This protein binds this small molecule.
Small molecule (SMILES): Cc1cc(CCCCCOc2ccc(C3=NCCO3)cc2Cl)on1

Sequence of chain 38.C:
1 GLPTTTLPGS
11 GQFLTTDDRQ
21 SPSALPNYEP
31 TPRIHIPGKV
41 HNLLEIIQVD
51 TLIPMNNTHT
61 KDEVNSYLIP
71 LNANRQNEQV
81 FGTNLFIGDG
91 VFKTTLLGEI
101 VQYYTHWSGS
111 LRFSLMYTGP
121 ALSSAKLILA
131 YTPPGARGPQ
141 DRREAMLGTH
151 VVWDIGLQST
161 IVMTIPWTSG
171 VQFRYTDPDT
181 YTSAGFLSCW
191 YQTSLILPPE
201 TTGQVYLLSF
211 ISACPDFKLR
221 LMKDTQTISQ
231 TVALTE

Sequence of chain 37.C:
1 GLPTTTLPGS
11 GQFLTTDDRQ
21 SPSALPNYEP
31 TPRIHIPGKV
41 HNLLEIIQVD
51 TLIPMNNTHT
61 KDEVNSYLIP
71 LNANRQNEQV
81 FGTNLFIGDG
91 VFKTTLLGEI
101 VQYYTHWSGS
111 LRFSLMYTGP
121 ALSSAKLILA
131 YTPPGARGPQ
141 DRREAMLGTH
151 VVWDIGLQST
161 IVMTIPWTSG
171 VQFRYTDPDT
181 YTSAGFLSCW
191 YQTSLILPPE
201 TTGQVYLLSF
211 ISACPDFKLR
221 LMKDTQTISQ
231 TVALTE

Sequence of chain 37.A:
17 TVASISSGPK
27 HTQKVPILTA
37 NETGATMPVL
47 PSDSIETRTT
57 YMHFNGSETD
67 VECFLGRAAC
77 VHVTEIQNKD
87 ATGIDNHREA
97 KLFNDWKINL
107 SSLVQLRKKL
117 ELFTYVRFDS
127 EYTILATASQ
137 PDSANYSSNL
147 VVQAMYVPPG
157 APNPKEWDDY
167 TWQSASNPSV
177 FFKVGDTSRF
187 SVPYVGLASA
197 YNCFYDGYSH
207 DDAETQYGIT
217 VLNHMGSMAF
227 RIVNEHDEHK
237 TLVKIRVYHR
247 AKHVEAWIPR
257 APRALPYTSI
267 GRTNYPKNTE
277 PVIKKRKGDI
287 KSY

Binding-site contacts:
Ligand atom C5 contacts residue LEU106 of chain 37.A at 3.7 Å (hydrophobic).
Ligand atom N3A contacts residue PHE186 of chain 37.A at 3.9 Å.
Ligand atom C1B contacts residue VAL188 of chain 37.A at 3.9 Å (hydrophobic).
Ligand atom C3B contacts residue TYR152 of chain 37.A at 3.7 Å (hydrophobic).
Ligand atom C4A contacts residue PRO174 of chain 37.A at 3.3 Å (hydrophobic).
Ligand atom C4B contacts residue MET224 of chain 37.A at 3.8 Å (hydrophobic).
Ligand atom N3A contacts residue PRO174 of chain 37.A at 3.7 Å.
Ligand atom CL1 contacts residue TYR128 of chain 37.A at 3.3 Å.
Ligand atom O1B contacts residue ILE104 of chain 37.A at 3.8 Å.
Ligand atom C1C contacts residue TYR128 of chain 37.A at 3.7 Å (hydrophobic).
Ligand atom N2 contacts residue ASN219 of chain 37.A at 3.6 Å.
Ligand atom C2A contacts residue PHE186 of chain 37.A at 3.2 Å (hydrophobic).
Ligand atom C2C contacts residue TYR128 of chain 37.A at 3.8 Å (hydrophobic).
Ligand atom C4C contacts residue VAL191 of chain 37.A at 3.5 Å (hydrophobic).
Ligand atom C5C contacts residue VAL188 of chain 37.A at 3.9 Å (hydrophobic).
Ligand atom C2B contacts residue TYR152 of chain 37.A at 3.8 Å (hydrophobic).
Ligand atom O1A contacts residue MET224 of chain 37.A at 2.8 Å.
Ligand atom C6B contacts residue TYR128 of chain 37.A at 3.8 Å (hydrophobic).
Ligand atom C3C contacts residue TYR128 of chain 37.A at 3.4 Å (hydrophobic).
Ligand atom C4B contacts residue PHE186 of chain 37.A at 3.4 Å (hydrophobic).
Ligand atom C5B contacts residue PHE186 of chain 37.A at 3.5 Å (hydrophobic).
Ligand atom C4C contacts residue VAL188 of chain 37.A at 3.9 Å (hydrophobic).
Ligand atom C5A contacts residue ALA150 of chain 37.A at 3.9 Å (hydrophobic).
Ligand atom O1 contacts residue MET221 of chain 37.A at 3.2 Å (h-bond).
Ligand atom O1A contacts residue PHE186 of chain 37.A at 2.8 Å.
Ligand atom C31 contacts residue TYR197 of chain 37.A at 3.9 Å (hydrophobic).
Ligand atom C5A contacts residue MET224 of chain 37.A at 3.5 Å (hydrophobic).
Ligand atom CL1 contacts residue ILE104 of chain 37.A at 3.5 Å.
Ligand atom C2C contacts residue TYR197 of chain 37.A at 3.8 Å (hydrophobic).
Ligand atom C5B contacts residue MET224 of chain 37.A at 3.5 Å (hydrophobic).
Ligand atom N3A contacts residue ALA24 of chain 37.C at 3.6 Å.
Ligand atom C4B contacts residue TYR152 of chain 37.A at 3.8 Å (hydrophobic).
Ligand atom C2A contacts residue MET224 of chain 37.A at 3.4 Å (hydrophobic).
Ligand atom C5C contacts residue TYR152 of chain 37.A at 3.9 Å (hydrophobic).
Ligand atom C5A contacts residue PHE186 of chain 37.A at 3.4 Å (hydrophobic).
Ligand atom C5C contacts residue VAL191 of chain 37.A at 3.9 Å (hydrophobic).
Ligand atom C4 contacts residue LEU106 of chain 37.A at 3.6 Å (hydrophobic).
Ligand atom C2B contacts residue VAL188 of chain 37.A at 3.7 Å (hydrophobic).
Ligand atom C5A contacts residue VAL176 of chain 37.A at 3.2 Å (hydrophobic).
Ligand atom C1C contacts residue LEU106 of chain 37.A at 3.5 Å (hydrophobic).